Sequence of chain 1.A:
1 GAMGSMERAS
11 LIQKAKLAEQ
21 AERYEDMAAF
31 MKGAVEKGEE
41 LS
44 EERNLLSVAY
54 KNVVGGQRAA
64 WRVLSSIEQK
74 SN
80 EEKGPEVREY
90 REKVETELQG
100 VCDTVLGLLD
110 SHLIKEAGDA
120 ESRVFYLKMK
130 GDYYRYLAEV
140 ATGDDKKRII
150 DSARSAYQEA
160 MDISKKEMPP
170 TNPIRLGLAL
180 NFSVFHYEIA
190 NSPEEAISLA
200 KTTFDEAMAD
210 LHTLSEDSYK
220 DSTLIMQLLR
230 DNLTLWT

The small molecule below binds the protein below.
Small molecule (SMILES): CC[C@H](C)[C@H](NC(=O)[C@H](COP(=O)(O)O)NC(=O)CNC(=O)[C@H](C)N)C(=O)N1CCC[C@H]1C(=O)NCC(=O)N[C@@H](CCCN=C(N)N)C(=O)N[C@@H](CCCN=C(N)N)C(=O)N[C@@H](CO)C(=O)O

Binding-site contacts:
Ligand atom CD contacts residue ASP220 of chain 1.A at 3.5 Å.
Ligand atom CB contacts residue ASN231 of chain 1.A at 3.4 Å.
Ligand atom O contacts residue TW81 of chain 1.C at 3.2 Å.
Ligand atom CB contacts residue TRP235 of chain 1.A at 3.4 Å (hydrophobic).
Ligand atom CB contacts residue PEG1 of chain 1.G at 3.5 Å.
Ligand atom NH2 contacts residue PEG1 of chain 1.G at 2.7 Å (h-bond).
Ligand atom CD contacts residue PEG1 of chain 1.G at 3.3 Å.
Ligand atom N contacts residue LEU179 of chain 1.A at 3.5 Å.
Ligand atom O contacts residue LEU223 of chain 1.A at 3.5 Å.
Ligand atom CB contacts residue PEG1 of chain 1.G at 3.2 Å.
Ligand atom O1P contacts residue ARG61 of chain 1.A at 2.9 Å (salt-bridge).
Ligand atom O3P contacts residue TYR135 of chain 1.A at 2.6 Å (h-bond).
Ligand atom OG contacts residue PEG1 of chain 1.G at 2.6 Å (h-bond).
Ligand atom N contacts residue LEU234 of chain 1.A at 3.4 Å.
Ligand atom N contacts residue PEG1 of chain 1.G at 2.9 Å (h-bond).
Ligand atom O3P contacts residue ARG134 of chain 1.A at 2.9 Å (salt-bridge).
Ligand atom CA contacts residue ASN231 of chain 1.A at 3.3 Å.
Ligand atom N contacts residue ASN231 of chain 1.A at 2.9 Å (h-bond).
Ligand atom N contacts residue PEG1 of chain 1.G at 3.2 Å (h-bond).
Ligand atom CG contacts residue PEG1 of chain 1.G at 3.5 Å.
Ligand atom C contacts residue CA1 of chain 1.E at 3.4 Å.
Ligand atom O2P contacts residue ARG134 of chain 1.A at 2.8 Å (salt-bridge).
Ligand atom O contacts residue VAL51 of chain 1.A at 3.1 Å.
Ligand atom NH2 contacts residue ASP220 of chain 1.A at 3.0 Å (salt-bridge).
Ligand atom C contacts residue VAL51 of chain 1.A at 3.6 Å (hydrophobic).
Ligand atom N contacts residue ASN180 of chain 1.A at 2.9 Å (h-bond).
Ligand atom CG contacts residue GLU19 of chain 1.A at 3.6 Å.
Ligand atom C contacts residue ASN180 of chain 1.A at 3.5 Å.
Ligand atom O contacts residue CA1 of chain 1.E at 2.4 Å.
Ligand atom NH1 contacts residue LEU48 of chain 1.A at 3.4 Å.
Ligand atom O2P contacts residue ARG61 of chain 1.A at 3.0 Å (salt-bridge).
Ligand atom NH1 contacts residue PEG1 of chain 1.G at 2.9 Å.
Ligand atom O contacts residue TW81 of chain 1.C at 3.1 Å (h-bond).
Ligand atom NH1 contacts residue GLU19 of chain 1.A at 2.8 Å (salt-bridge).
Ligand atom O contacts residue ASN231 of chain 1.A at 3.0 Å (h-bond).
Ligand atom CA contacts residue ASN180 of chain 1.A at 3.4 Å.
Ligand atom CB contacts residue ASN180 of chain 1.A at 3.2 Å.
Ligand atom NE contacts residue GLU19 of chain 1.A at 2.8 Å (salt-bridge).
Ligand atom N contacts residue CA1 of chain 1.E at 3.6 Å.
Ligand atom NE contacts residue ASP220 of chain 1.A at 2.7 Å (salt-bridge).